Sequence of chain 1.B:
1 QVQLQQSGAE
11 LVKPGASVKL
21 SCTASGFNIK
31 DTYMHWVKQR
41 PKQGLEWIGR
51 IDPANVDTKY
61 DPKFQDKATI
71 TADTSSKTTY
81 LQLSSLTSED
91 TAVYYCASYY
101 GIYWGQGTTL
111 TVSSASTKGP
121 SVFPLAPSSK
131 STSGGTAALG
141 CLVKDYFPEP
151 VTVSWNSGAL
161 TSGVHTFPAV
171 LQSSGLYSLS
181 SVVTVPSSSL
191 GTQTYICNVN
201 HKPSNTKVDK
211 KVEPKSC

Sequence of chain 1.A:
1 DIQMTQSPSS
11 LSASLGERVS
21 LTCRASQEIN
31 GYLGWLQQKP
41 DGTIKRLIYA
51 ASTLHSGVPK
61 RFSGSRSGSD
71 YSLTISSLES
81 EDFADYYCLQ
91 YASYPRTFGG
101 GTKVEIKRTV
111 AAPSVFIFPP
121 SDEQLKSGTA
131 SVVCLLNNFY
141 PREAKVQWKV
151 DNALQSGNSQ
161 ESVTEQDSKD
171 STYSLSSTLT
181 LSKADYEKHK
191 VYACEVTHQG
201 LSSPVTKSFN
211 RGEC

Binding-site contacts:
Ligand atom O2N contacts residue TYR100 of chain 1.B at 3.6 Å.
Ligand atom N1 contacts residue TYR100 of chain 1.B at 3.4 Å (h-bond).
Ligand atom C8 contacts residue ARG96 of chain 1.A at 3.3 Å.
Ligand atom C8 contacts residue TYR91 of chain 1.A at 3.8 Å (hydrophobic).
Ligand atom C1 contacts residue TYR100 of chain 1.B at 3.3 Å (hydrophobic).
Ligand atom P contacts residue TYR33 of chain 1.B at 3.7 Å.
Ligand atom C6 contacts residue LEU89 of chain 1.A at 3.6 Å (hydrophobic).
Ligand atom N1 contacts residue ARG46 of chain 1.A at 3.7 Å.
Ligand atom O1N contacts residue ARG46 of chain 1.A at 3.9 Å.
Ligand atom O1P contacts residue HIS35 of chain 1.B at 3.2 Å.
Ligand atom O1 contacts residue TYR100 of chain 1.B at 2.8 Å (h-bond).
Ligand atom C6 contacts residue GLY101 of chain 1.B at 3.6 Å.
Ligand atom O1N contacts residue GLY101 of chain 1.B at 3.7 Å.
Ligand atom O1P contacts residue TYR33 of chain 1.B at 2.8 Å (h-bond).
Ligand atom C7 contacts residue TYR100 of chain 1.B at 3.9 Å (hydrophobic).
Ligand atom C11 contacts residue TYR100 of chain 1.B at 3.5 Å (hydrophobic).
Ligand atom C3 contacts residue TYR91 of chain 1.A at 3.3 Å (hydrophobic).
Ligand atom O1P contacts residue ARG96 of chain 1.A at 2.9 Å (salt-bridge).
Ligand atom P contacts residue HIS35 of chain 1.B at 3.5 Å.
Ligand atom C3 contacts residue TYR100 of chain 1.B at 3.8 Å (hydrophobic).
Ligand atom C9 contacts residue TYR100 of chain 1.B at 3.8 Å (hydrophobic).
Ligand atom O2P contacts residue TYR100 of chain 1.B at 3.0 Å (h-bond).
Ligand atom O3P contacts residue ARG96 of chain 1.A at 3.8 Å.
Ligand atom C5 contacts residue HIS35 of chain 1.B at 3.7 Å.
Ligand atom O2P contacts residue TYR33 of chain 1.B at 3.6 Å.
Ligand atom C4 contacts residue TYR91 of chain 1.A at 3.9 Å (hydrophobic).
Ligand atom C6 contacts residue TYR100 of chain 1.B at 3.7 Å (hydrophobic).
Ligand atom C7 contacts residue TYR99 of chain 1.B at 3.8 Å (hydrophobic).
Ligand atom C2 contacts residue TYR91 of chain 1.A at 3.4 Å (hydrophobic).
Ligand atom O1N contacts residue LEU36 of chain 1.A at 3.4 Å.
Ligand atom C10 contacts residue TYR91 of chain 1.A at 3.8 Å (hydrophobic).
Ligand atom O2N contacts residue GLY34 of chain 1.A at 3.8 Å.
Ligand atom C10 contacts residue TYR100 of chain 1.B at 3.5 Å (hydrophobic).
Ligand atom C2 contacts residue TYR100 of chain 1.B at 3.6 Å (hydrophobic).
Ligand atom O2N contacts residue TYR49 of chain 1.A at 3.9 Å.
Ligand atom O2P contacts residue HIS35 of chain 1.B at 2.7 Å (h-bond).
Ligand atom O2N contacts residue ARG46 of chain 1.A at 3.2 Å.
Ligand atom O2N contacts residue ILE48 of chain 1.A at 3.7 Å.
Ligand atom O3P contacts residue TYR91 of chain 1.A at 3.6 Å.
Ligand atom P contacts residue ARG96 of chain 1.A at 3.7 Å.

A protein and the small-molecule ligand that binds it are described below.
Small molecule (SMILES): O=C(O)CCCC[P](=O)([O-])Oc1ccc([N+](=O)[O-])cc1